The small molecule below binds the protein below.
Small molecule (SMILES): CC(=O)N[C@@H]1[C@@H](O)[C@H](O)[C@@H](CO)O[C@H]1O

Sequence of chain 1.C:
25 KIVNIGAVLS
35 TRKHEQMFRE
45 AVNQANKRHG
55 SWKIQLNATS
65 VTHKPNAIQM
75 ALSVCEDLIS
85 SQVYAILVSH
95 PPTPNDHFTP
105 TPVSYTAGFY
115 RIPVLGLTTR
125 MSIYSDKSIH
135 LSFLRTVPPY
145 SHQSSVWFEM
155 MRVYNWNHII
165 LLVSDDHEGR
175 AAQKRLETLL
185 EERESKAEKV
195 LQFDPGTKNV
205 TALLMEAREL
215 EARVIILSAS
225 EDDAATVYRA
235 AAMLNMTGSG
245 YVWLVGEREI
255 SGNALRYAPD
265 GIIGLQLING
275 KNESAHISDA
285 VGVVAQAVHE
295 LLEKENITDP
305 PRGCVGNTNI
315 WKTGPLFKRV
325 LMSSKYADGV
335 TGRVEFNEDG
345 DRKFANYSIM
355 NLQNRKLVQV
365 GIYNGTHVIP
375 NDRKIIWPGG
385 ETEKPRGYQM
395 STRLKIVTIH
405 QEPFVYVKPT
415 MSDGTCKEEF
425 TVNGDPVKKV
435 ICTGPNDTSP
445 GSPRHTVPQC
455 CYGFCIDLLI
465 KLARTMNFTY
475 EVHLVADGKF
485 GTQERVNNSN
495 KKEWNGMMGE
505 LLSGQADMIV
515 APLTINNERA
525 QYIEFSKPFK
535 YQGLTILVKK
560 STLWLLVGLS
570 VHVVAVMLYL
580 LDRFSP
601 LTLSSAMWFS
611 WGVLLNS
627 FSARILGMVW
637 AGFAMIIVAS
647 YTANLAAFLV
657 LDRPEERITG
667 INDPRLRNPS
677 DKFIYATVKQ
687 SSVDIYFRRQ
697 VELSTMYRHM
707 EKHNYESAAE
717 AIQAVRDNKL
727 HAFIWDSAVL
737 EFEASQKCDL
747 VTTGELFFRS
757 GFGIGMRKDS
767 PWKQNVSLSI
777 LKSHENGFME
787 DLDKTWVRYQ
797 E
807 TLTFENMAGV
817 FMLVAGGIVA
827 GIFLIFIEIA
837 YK

Binding-site contacts:
Ligand atom C2 contacts residue ASN276 of chain 1.C at 2.5 Å.
Ligand atom C3 contacts residue ASN276 of chain 1.C at 3.8 Å.
Ligand atom O5 contacts residue ALA279 of chain 1.C at 3.4 Å.
Ligand atom C6 contacts residue ALA279 of chain 1.C at 3.9 Å (hydrophobic).
Ligand atom C1 contacts residue ALA279 of chain 1.C at 4.0 Å (hydrophobic).
Ligand atom C1 contacts residue ASN276 of chain 1.C at 1.4 Å.
Ligand atom O7 contacts residue ASN276 of chain 1.C at 4.0 Å.
Ligand atom C5 contacts residue ALA279 of chain 1.C at 3.8 Å (hydrophobic).
Ligand atom C7 contacts residue ASN276 of chain 1.C at 3.9 Å.
Ligand atom C5 contacts residue ASN276 of chain 1.C at 3.7 Å.
Ligand atom C4 contacts residue ASN276 of chain 1.C at 4.3 Å.
Ligand atom N2 contacts residue ASN276 of chain 1.C at 3.0 Å (h-bond).
Ligand atom O5 contacts residue ASN276 of chain 1.C at 2.4 Å (h-bond).